A small-molecule ligand and the protein it binds are described below.
Small molecule (SMILES): Cc1cn([C@H]2C[C@H](O[P](=O)(O)OC[C@H]3O[C@@H](n4cnc5c(N)ncnc54)C[C@@H]3O[P](=O)(O)OC[C@H]3O[C@@H](n4ccc(N)nc4=O)C[C@@H]3O[P](=O)(O)OC[C@H]3O[C@@H](n4cnc5c(=O)nc(N)[nH]c54)C[C@@H]3O)[C@@H](CO[P](=O)(O)O[C@H]3C[C@H](n4cnc5c(N)ncnc54)O[C@@H]3CO[P](=O)(O)O[C@H]3C[C@H](n4ccc(N)nc4=O)O[C@@H]3CO[P](=O)(O)O[C@H]3C[C@H](n4cnc5c(=O)nc(N)[nH]c54)O[C@@H]3CO[P](=O)(O)O[C@H]3C[C@H](n4cnc5c(=O)nc(N)[nH]c54)O[C@@H]3CO[P](=O)(O)O[C@H]3C[C@H](n4ccc(N)nc4=O)O[C@@H]3CO)O2)c(=O)[nH]c1=O

Binding-site contacts:
Ligand atom O2 contacts residue ARG307 of chain 1.A at 3.3 Å (salt-bridge).
Ligand atom OP2 contacts residue ARG304 of chain 1.A at 2.9 Å (salt-bridge).
Ligand atom N3 contacts residue ARG261 of chain 1.A at 3.1 Å (salt-bridge).
Ligand atom O6 contacts residue DC1 of chain 1.C at 2.9 Å (h-bond).
Ligand atom C5' contacts residue LEU318 of chain 1.A at 3.3 Å (hydrophobic).
Ligand atom O5' contacts residue ASN319 of chain 1.A at 3.3 Å (h-bond).
Ligand atom N4 contacts residue DG4 of chain 1.D at 2.9 Å (h-bond).
Ligand atom O3' contacts residue HIS321 of chain 1.A at 3.3 Å.
Ligand atom O6 contacts residue DC3 of chain 1.D at 2.9 Å (h-bond).
Ligand atom N2 contacts residue DC1 of chain 1.C at 2.9 Å (h-bond).
Ligand atom OP1 contacts residue HIS321 of chain 1.A at 3.1 Å.
Ligand atom N1 contacts residue DC2 of chain 1.D at 2.9 Å (h-bond).
Ligand atom O6 contacts residue DG1 of chain 1.D at 3.2 Å (h-bond).
Ligand atom N6 contacts residue DT3 of chain 1.C at 2.9 Å (h-bond).
Ligand atom N2 contacts residue DC3 of chain 1.D at 2.8 Å (h-bond).
Ligand atom OP1 contacts residue GLU260 of chain 1.A at 2.7 Å (salt-bridge).
Ligand atom N3 contacts residue DA4 of chain 1.C at 2.8 Å (h-bond).
Ligand atom N2 contacts residue DC2 of chain 1.D at 2.9 Å (h-bond).
Ligand atom N4 contacts residue DG1 of chain 1.D at 2.8 Å (h-bond).
Ligand atom N3 contacts residue ARG307 of chain 1.A at 3.2 Å (salt-bridge).
Ligand atom O4 contacts residue DA4 of chain 1.C at 2.9 Å (h-bond).
Ligand atom O2 contacts residue DG2 of chain 1.C at 2.8 Å (h-bond).
Ligand atom C2 contacts residue DG4 of chain 1.D at 3.3 Å.
Ligand atom N1 contacts residue DC1 of chain 1.C at 2.9 Å (h-bond).
Ligand atom N1 contacts residue DC3 of chain 1.D at 2.9 Å (h-bond).
Ligand atom O4' contacts residue ARG307 of chain 1.A at 3.2 Å (salt-bridge).
Ligand atom N1 contacts residue DT3 of chain 1.C at 2.8 Å (h-bond).
Ligand atom O3' contacts residue LYS312 of chain 1.A at 3.2 Å (salt-bridge).
Ligand atom O2 contacts residue DG1 of chain 1.D at 2.8 Å (h-bond).
Ligand atom N3 contacts residue DG1 of chain 1.D at 2.9 Å (h-bond).
Ligand atom OP1 contacts residue ASN319 of chain 1.A at 3.3 Å (h-bond).
Ligand atom O6 contacts residue DC2 of chain 1.D at 2.8 Å (h-bond).
Ligand atom N3 contacts residue DG4 of chain 1.D at 2.9 Å (h-bond).
Ligand atom OP1 contacts residue ARG311 of chain 1.A at 2.8 Å (salt-bridge).
Ligand atom OP1 contacts residue ARG304 of chain 1.A at 2.9 Å (salt-bridge).
Ligand atom OP1 contacts residue LYS312 of chain 1.A at 2.8 Å (salt-bridge).
Ligand atom N3 contacts residue DG2 of chain 1.C at 2.9 Å (h-bond).
Ligand atom N4 contacts residue DG2 of chain 1.C at 2.9 Å (h-bond).
Ligand atom O2 contacts residue DG4 of chain 1.D at 2.9 Å (h-bond).
Ligand atom OP1 contacts residue ARG261 of chain 1.A at 3.0 Å (salt-bridge).

Sequence of chain 1.A:
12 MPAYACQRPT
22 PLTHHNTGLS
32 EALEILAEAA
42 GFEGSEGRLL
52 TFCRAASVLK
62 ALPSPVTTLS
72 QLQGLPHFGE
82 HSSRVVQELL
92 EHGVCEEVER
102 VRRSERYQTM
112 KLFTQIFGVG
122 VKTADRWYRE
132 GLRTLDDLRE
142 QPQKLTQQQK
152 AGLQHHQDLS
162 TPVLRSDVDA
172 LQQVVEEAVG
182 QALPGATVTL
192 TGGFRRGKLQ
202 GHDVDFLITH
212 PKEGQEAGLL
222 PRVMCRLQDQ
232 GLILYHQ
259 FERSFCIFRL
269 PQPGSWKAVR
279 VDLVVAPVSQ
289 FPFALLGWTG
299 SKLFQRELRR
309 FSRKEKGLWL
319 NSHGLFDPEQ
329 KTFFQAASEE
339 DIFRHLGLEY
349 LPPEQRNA